This protein binds this small molecule.
Small molecule (SMILES): CC[C@H](C)[C@H](NC(=O)[C@H](CC(C)C)NC(=O)[C@H](CO)NC(=O)CNC(=O)[C@@H](NC(=O)[C@@H](N)[C@@H](C)O)C(C)C)C(=O)N[C@H](C=O)CCC(N)=O

Binding-site contacts:
Ligand atom CG2 contacts residue ARG35 of chain 56.C at 3.9 Å.
Ligand atom CG1 contacts residue ASP243 of chain 56.C at 3.3 Å.
Ligand atom N contacts residue ASP243 of chain 56.C at 3.8 Å.
Ligand atom C contacts residue ASP243 of chain 56.C at 3.5 Å.
Ligand atom CB contacts residue ARG35 of chain 56.C at 3.4 Å.
Ligand atom C contacts residue PRO43 of chain 56.C at 4.5 Å (hydrophobic).
Ligand atom CG2 contacts residue ARG36 of chain 56.C at 3.8 Å.
Ligand atom CB contacts residue ASP243 of chain 56.C at 3.9 Å.
Ligand atom N contacts residue ARG35 of chain 56.C at 4.1 Å.
Ligand atom C contacts residue ARG35 of chain 56.C at 3.5 Å.
Ligand atom O contacts residue ARG36 of chain 56.C at 2.9 Å (salt-bridge).
Ligand atom CD1 contacts residue ARG29 of chain 56.C at 3.6 Å.
Ligand atom O contacts residue ILE25 of chain 56.C at 3.8 Å.
Ligand atom OG contacts residue PHE244 of chain 56.C at 3.7 Å.
Ligand atom OG contacts residue ARG35 of chain 56.C at 4.2 Å.
Ligand atom CB contacts residue ASP243 of chain 56.C at 4.2 Å.
Ligand atom O contacts residue PHE37 of chain 56.C at 3.8 Å.
Ligand atom O contacts residue ARG35 of chain 56.C at 2.9 Å (salt-bridge).
Ligand atom N contacts residue ARG35 of chain 56.C at 4.1 Å.
Ligand atom CG2 contacts residue PRO43 of chain 56.C at 4.3 Å (hydrophobic).
Ligand atom O contacts residue ARG35 of chain 56.C at 3.3 Å (salt-bridge).
Ligand atom N contacts residue ASP243 of chain 56.C at 4.5 Å.
Ligand atom CG2 contacts residue GLU245 of chain 56.C at 3.4 Å.
Ligand atom CD2 contacts residue ARG29 of chain 56.C at 3.8 Å.
Ligand atom O contacts residue ARG29 of chain 56.C at 3.0 Å (salt-bridge).
Ligand atom O contacts residue ARG29 of chain 56.C at 4.2 Å.
Ligand atom C contacts residue ARG29 of chain 56.C at 3.9 Å.
Ligand atom N contacts residue ASP243 of chain 56.C at 3.3 Å (salt-bridge).
Ligand atom O contacts residue ASP243 of chain 56.C at 4.3 Å.
Ligand atom C contacts residue ARG35 of chain 56.C at 3.7 Å.
Ligand atom N contacts residue ARG35 of chain 56.C at 4.4 Å.
Ligand atom O contacts residue PRO43 of chain 56.C at 3.7 Å.
Ligand atom CG1 contacts residue ARG35 of chain 56.C at 4.4 Å.
Ligand atom C contacts residue ASP243 of chain 56.C at 4.4 Å.
Ligand atom O contacts residue ASP243 of chain 56.C at 4.3 Å.
Ligand atom CA contacts residue ARG29 of chain 56.C at 4.2 Å.
Ligand atom CB contacts residue ARG35 of chain 56.C at 3.8 Å.
Ligand atom C contacts residue ARG36 of chain 56.C at 3.2 Å.
Ligand atom CA contacts residue ASP243 of chain 56.C at 3.3 Å.
Ligand atom CA contacts residue ASP243 of chain 56.C at 4.2 Å.

Sequence of chain 56.C:
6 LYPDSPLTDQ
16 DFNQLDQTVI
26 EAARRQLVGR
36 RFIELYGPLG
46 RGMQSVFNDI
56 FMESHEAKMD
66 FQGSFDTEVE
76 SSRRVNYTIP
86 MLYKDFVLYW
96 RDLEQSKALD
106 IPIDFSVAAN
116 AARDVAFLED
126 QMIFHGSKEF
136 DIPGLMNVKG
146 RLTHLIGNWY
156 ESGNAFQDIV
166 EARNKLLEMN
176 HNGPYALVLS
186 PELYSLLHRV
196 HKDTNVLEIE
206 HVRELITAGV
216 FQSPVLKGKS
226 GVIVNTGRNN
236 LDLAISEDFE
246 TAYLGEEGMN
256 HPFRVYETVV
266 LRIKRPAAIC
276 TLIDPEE